Sequence of chain 1.B:
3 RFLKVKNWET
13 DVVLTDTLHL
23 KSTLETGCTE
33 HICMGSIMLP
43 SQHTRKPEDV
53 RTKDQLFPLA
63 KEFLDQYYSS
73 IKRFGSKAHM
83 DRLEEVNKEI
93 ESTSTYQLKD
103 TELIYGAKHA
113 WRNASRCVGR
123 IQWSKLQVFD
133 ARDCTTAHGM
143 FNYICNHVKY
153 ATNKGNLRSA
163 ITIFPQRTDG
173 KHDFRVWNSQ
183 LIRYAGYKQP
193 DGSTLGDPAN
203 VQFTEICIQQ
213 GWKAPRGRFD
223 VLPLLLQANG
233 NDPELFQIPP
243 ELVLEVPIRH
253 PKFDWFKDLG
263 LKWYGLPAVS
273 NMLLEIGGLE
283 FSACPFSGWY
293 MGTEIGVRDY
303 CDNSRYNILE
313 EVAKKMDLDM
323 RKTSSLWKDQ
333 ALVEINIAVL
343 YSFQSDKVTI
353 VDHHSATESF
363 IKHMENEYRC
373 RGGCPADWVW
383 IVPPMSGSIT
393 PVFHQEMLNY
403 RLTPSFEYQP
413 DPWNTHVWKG

Binding-site contacts:
Ligand atom C02 contacts residue PRO269 of chain 1.B at 4.0 Å (hydrophobic).
Ligand atom C11 contacts residue HEM1 of chain 1.H at 3.2 Å.
Ligand atom C10 contacts residue GLU296 of chain 1.B at 3.6 Å.
Ligand atom C11 contacts residue PHE288 of chain 1.B at 3.6 Å (hydrophobic).
Ligand atom N01 contacts residue HEM1 of chain 1.H at 3.7 Å.
Ligand atom C23 contacts residue TYR410 of chain 1.B at 3.3 Å (hydrophobic).
Ligand atom N02 contacts residue HEM1 of chain 1.H at 3.5 Å.
Ligand atom C26 contacts residue HEM1 of chain 1.H at 3.7 Å.
Ligand atom C07 contacts residue VAL271 of chain 1.B at 3.3 Å (hydrophobic).
Ligand atom C08 contacts residue HEM1 of chain 1.H at 3.8 Å.
Ligand atom C06 contacts residue HEM1 of chain 1.H at 3.6 Å.
Ligand atom C22 contacts residue HEM1 of chain 1.H at 3.4 Å.
Ligand atom N01 contacts residue GLU296 of chain 1.B at 2.8 Å (salt-bridge).
Ligand atom C08 contacts residue VAL271 of chain 1.B at 3.9 Å (hydrophobic).
Ligand atom C24 contacts residue TRP382 of chain 1.B at 3.6 Å (hydrophobic).
Ligand atom N28 contacts residue H4B1 of chain 1.I at 3.2 Å (h-bond).
Ligand atom O29 contacts residue TYR410 of chain 1.B at 3.9 Å.
Ligand atom C02 contacts residue GLU296 of chain 1.B at 3.5 Å.
Ligand atom C21 contacts residue HEM1 of chain 1.H at 3.7 Å.
Ligand atom C25 contacts residue HEM1 of chain 1.H at 3.6 Å.
Ligand atom C23 contacts residue HEM1 of chain 1.H at 3.8 Å.
Ligand atom C02 contacts residue HEM1 of chain 1.H at 3.5 Å.
Ligand atom C27 contacts residue HEM1 of chain 1.H at 3.6 Å.
Ligand atom N02 contacts residue TYR292 of chain 1.B at 3.9 Å.
Ligand atom C07 contacts residue HEM1 of chain 1.H at 3.7 Å.
Ligand atom C09 contacts residue GLU296 of chain 1.B at 3.6 Å.
Ligand atom N02 contacts residue TRP291 of chain 1.B at 3.2 Å (h-bond).
Ligand atom N02 contacts residue PRO269 of chain 1.B at 3.8 Å.
Ligand atom C09 contacts residue HEM1 of chain 1.H at 3.4 Å.
Ligand atom N28 contacts residue HEM1 of chain 1.H at 2.8 Å (h-bond).
Ligand atom C03 contacts residue HEM1 of chain 1.H at 3.2 Å.
Ligand atom C31 contacts residue MET40 of chain 1.B at 3.7 Å (hydrophobic).
Ligand atom C04 contacts residue HEM1 of chain 1.H at 3.7 Å.
Ligand atom O29 contacts residue TRP382 of chain 1.B at 3.3 Å.
Ligand atom C06 contacts residue VAL271 of chain 1.B at 3.5 Å (hydrophobic).
Ligand atom C10 contacts residue HEM1 of chain 1.H at 3.8 Å.
Ligand atom C05 contacts residue HEM1 of chain 1.H at 3.9 Å.
Ligand atom N02 contacts residue GLU296 of chain 1.B at 2.8 Å (salt-bridge).
Ligand atom C23 contacts residue TRP382 of chain 1.B at 3.6 Å (hydrophobic).
Ligand atom C06 contacts residue PHE288 of chain 1.B at 3.6 Å (hydrophobic).

This small molecule binds to this protein.
Small molecule (SMILES): CCOc1ccc(-c2ccc3c(C)cc(N)nc3c2)cc1CN